Binding-site contacts:
Ligand atom P15 contacts residue GLY12 of chain 1.A at 3.5 Å.
Ligand atom C5 contacts residue LYS171 of chain 1.A at 4.1 Å.
Ligand atom C3 contacts residue PRO110 of chain 1.A at 4.0 Å (hydrophobic).
Ligand atom C1 contacts residue ASN14 of chain 1.A at 3.8 Å.
Ligand atom O8 contacts residue PRO110 of chain 1.A at 3.3 Å.
Ligand atom N24 contacts residue V971 of chain 1.C at 3.1 Å.
Ligand atom C23 contacts residue MET90 of chain 1.A at 3.6 Å (hydrophobic).
Ligand atom O6 contacts residue LYS171 of chain 1.A at 3.6 Å.
Ligand atom P15 contacts residue SER13 of chain 1.A at 3.5 Å.
Ligand atom O17 contacts residue SER13 of chain 1.A at 4.0 Å.
Ligand atom O18 contacts residue THR11 of chain 1.A at 3.7 Å.
Ligand atom N19 contacts residue PRO110 of chain 1.A at 3.9 Å.
Ligand atom C21 contacts residue MET90 of chain 1.A at 3.8 Å (hydrophobic).
Ligand atom O18 contacts residue GLY12 of chain 1.A at 3.5 Å (h-bond).
Ligand atom O22 contacts residue PRO110 of chain 1.A at 3.4 Å.
Ligand atom C1 contacts residue LYS171 of chain 1.A at 4.1 Å.
Ligand atom O18 contacts residue LYS171 of chain 1.A at 3.0 Å (salt-bridge).
Ligand atom O6 contacts residue GLU174 of chain 1.A at 2.8 Å (salt-bridge).
Ligand atom P15 contacts residue ASN14 of chain 1.A at 4.0 Å.
Ligand atom C2 contacts residue GLU174 of chain 1.A at 3.3 Å.
Ligand atom C23 contacts residue V971 of chain 1.C at 3.7 Å.
Ligand atom C21 contacts residue PRO110 of chain 1.A at 3.5 Å (hydrophobic).
Ligand atom O8 contacts residue ILE108 of chain 1.A at 3.9 Å.
Ligand atom C10 contacts residue GLY88 of chain 1.A at 3.7 Å.
Ligand atom O18 contacts residue SER13 of chain 1.A at 2.5 Å (h-bond).
Ligand atom O16 contacts residue GLY12 of chain 1.A at 4.0 Å.
Ligand atom O17 contacts residue THR11 of chain 1.A at 3.5 Å (h-bond).
Ligand atom P15 contacts residue LYS171 of chain 1.A at 3.9 Å.
Ligand atom O18 contacts residue ASN14 of chain 1.A at 3.9 Å.
Ligand atom O4 contacts residue GLY88 of chain 1.A at 4.1 Å.
Ligand atom O8 contacts residue HIS109 of chain 1.A at 4.1 Å.
Ligand atom O12 contacts residue LYS171 of chain 1.A at 3.2 Å (salt-bridge).
Ligand atom N19 contacts residue ILE108 of chain 1.A at 4.0 Å.
Ligand atom C1 contacts residue GLU174 of chain 1.A at 3.1 Å.
Ligand atom O17 contacts residue GLY12 of chain 1.A at 2.9 Å (h-bond).
Ligand atom O16 contacts residue SER13 of chain 1.A at 3.5 Å (h-bond).
Ligand atom O16 contacts residue ASN14 of chain 1.A at 3.0 Å (h-bond).
Ligand atom N24 contacts residue HIS109 of chain 1.A at 3.2 Å (h-bond).
Ligand atom O8 contacts residue GLU174 of chain 1.A at 2.8 Å (salt-bridge).
Ligand atom N24 contacts residue GLY118 of chain 1.A at 3.5 Å (h-bond).

This small molecule binds to this protein.
Small molecule (SMILES): NCC(=O)N[C@@H]1O[C@H](COP(=O)([O-])[O-])[C@@H](O)[C@H]1O

Sequence of chain 1.A:
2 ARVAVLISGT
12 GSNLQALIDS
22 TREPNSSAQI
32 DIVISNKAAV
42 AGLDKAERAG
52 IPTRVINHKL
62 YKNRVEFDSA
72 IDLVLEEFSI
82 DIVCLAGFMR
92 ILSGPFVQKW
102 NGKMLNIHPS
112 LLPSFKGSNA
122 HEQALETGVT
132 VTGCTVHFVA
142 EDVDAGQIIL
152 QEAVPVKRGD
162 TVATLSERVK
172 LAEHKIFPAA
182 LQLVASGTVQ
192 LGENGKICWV